The small molecule below binds the protein below.
Small molecule (SMILES): Cc1cccc(O)c1

Sequence of chain 1.D:
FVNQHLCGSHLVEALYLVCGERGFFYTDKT

Binding-site contacts:
Ligand atom C1 contacts residue GLU21 of chain 1.D at 3.5 Å.
Ligand atom O1 contacts residue ARG22 of chain 1.D at 3.9 Å.
Ligand atom O1 contacts residue GLY23 of chain 1.D at 3.3 Å (h-bond).
Ligand atom O1 contacts residue GLY20 of chain 1.D at 3.5 Å (h-bond).
Ligand atom O1 contacts residue GLU21 of chain 1.D at 2.7 Å (salt-bridge).
Ligand atom C6 contacts residue GLU21 of chain 1.D at 3.5 Å.